The small molecule below binds the protein below.
Small molecule (SMILES): Nc1ncnc2c1ncn2[C@@H]1O[C@H](COP(=O)(O)OP(=O)(O)OC[C@H]2O[C@H](O)[C@H](O)[C@@H]2O)[C@@H](O)[C@H]1O

Sequence of chain 1.I:
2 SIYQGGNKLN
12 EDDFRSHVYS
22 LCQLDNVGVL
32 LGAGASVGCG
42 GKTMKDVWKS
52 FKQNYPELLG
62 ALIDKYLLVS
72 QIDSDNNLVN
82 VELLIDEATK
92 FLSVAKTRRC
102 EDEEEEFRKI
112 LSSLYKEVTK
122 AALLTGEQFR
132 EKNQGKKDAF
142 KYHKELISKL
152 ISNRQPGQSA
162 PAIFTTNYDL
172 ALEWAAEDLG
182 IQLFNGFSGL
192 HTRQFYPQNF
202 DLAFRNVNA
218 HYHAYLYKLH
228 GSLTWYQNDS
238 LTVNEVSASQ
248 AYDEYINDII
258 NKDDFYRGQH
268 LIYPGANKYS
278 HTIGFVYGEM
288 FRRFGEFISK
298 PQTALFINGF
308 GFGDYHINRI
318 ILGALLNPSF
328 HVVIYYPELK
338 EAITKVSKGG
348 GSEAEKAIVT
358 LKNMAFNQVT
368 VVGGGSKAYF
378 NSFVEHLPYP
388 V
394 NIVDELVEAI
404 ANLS

Binding-site contacts:
Ligand atom C2 contacts residue GLY35 of chain 1.I at 3.4 Å.
Ligand atom O2A contacts residue THR44 of chain 1.I at 3.8 Å.
Ligand atom O2B contacts residue ALA34 of chain 1.I at 3.6 Å.
Ligand atom N6 contacts residue GLY35 of chain 1.I at 3.8 Å.
Ligand atom C1D contacts residue ASN81 of chain 1.I at 4.1 Å.
Ligand atom N1 contacts residue TYR376 of chain 1.I at 3.8 Å.
Ligand atom C2 contacts residue TYR376 of chain 1.I at 4.1 Å (hydrophobic).
Ligand atom N3 contacts residue GLY306 of chain 1.I at 4.0 Å.
Ligand atom O2A contacts residue MET45 of chain 1.I at 3.4 Å (h-bond).
Ligand atom O4' contacts residue GLY35 of chain 1.I at 3.9 Å.
Ligand atom C6 contacts residue GLY35 of chain 1.I at 3.3 Å.
Ligand atom O2B contacts residue PHE307 of chain 1.I at 3.6 Å.
Ligand atom C4' contacts residue GLY306 of chain 1.I at 4.0 Å.
Ligand atom O3D contacts residue THR167 of chain 1.I at 3.3 Å.
Ligand atom O5D contacts residue ALA34 of chain 1.I at 4.0 Å.
Ligand atom C3D contacts residue HIS227 of chain 1.I at 3.8 Å.
Ligand atom N3 contacts residue GLY35 of chain 1.I at 3.8 Å.
Ligand atom O3D contacts residue PHE307 of chain 1.I at 3.4 Å.
Ligand atom O2A contacts residue ALA34 of chain 1.I at 3.6 Å.
Ligand atom O2B contacts residue GLY33 of chain 1.I at 4.1 Å.
Ligand atom O4' contacts residue GLY306 of chain 1.I at 4.0 Å.
Ligand atom C2D contacts residue HIS227 of chain 1.I at 3.9 Å.
Ligand atom C3D contacts residue THR167 of chain 1.I at 3.6 Å.
Ligand atom N1 contacts residue GLY35 of chain 1.I at 3.1 Å (h-bond).
Ligand atom O2D contacts residue ASP311 of chain 1.I at 3.1 Å (salt-bridge).
Ligand atom O1B contacts residue GLY308 of chain 1.I at 3.3 Å (h-bond).
Ligand atom C5 contacts residue GLY35 of chain 1.I at 3.6 Å.
Ligand atom N1 contacts residue PHE377 of chain 1.I at 3.6 Å (h-bond).
Ligand atom O5D contacts residue MET45 of chain 1.I at 3.8 Å.
Ligand atom O4D contacts residue GLU83 of chain 1.I at 3.8 Å.
Ligand atom N6 contacts residue TYR376 of chain 1.I at 3.7 Å.
Ligand atom C5D contacts residue THR167 of chain 1.I at 4.0 Å.
Ligand atom C2 contacts residue PHE377 of chain 1.I at 4.0 Å (hydrophobic).
Ligand atom PB contacts residue GLY308 of chain 1.I at 4.0 Å.
Ligand atom O1D contacts residue GLY310 of chain 1.I at 3.6 Å.
Ligand atom C4 contacts residue GLY35 of chain 1.I at 3.8 Å.
Ligand atom O5' contacts residue GLY308 of chain 1.I at 4.0 Å.
Ligand atom C6 contacts residue TYR376 of chain 1.I at 3.9 Å (hydrophobic).
Ligand atom O3A contacts residue ALA34 of chain 1.I at 3.4 Å.
Ligand atom O1A contacts residue MET45 of chain 1.I at 4.0 Å.